Binding-site contacts:
Ligand atom C2 contacts residue ASN231 of chain 3.A at 2.5 Å.
Ligand atom C5 contacts residue ASN231 of chain 3.A at 3.7 Å.
Ligand atom C1 contacts residue ASN231 of chain 3.A at 1.4 Å.
Ligand atom N2 contacts residue ASN231 of chain 3.A at 2.9 Å (h-bond).
Ligand atom C4 contacts residue ASN231 of chain 3.A at 4.2 Å.
Ligand atom O7 contacts residue ASN231 of chain 3.A at 3.1 Å (h-bond).
Ligand atom C7 contacts residue ASN231 of chain 3.A at 3.2 Å.
Ligand atom C3 contacts residue ASN231 of chain 3.A at 3.8 Å.
Ligand atom O5 contacts residue ASN231 of chain 3.A at 2.4 Å (h-bond).
Ligand atom C8 contacts residue ASN231 of chain 3.A at 4.4 Å.

Sequence of chain 3.A:
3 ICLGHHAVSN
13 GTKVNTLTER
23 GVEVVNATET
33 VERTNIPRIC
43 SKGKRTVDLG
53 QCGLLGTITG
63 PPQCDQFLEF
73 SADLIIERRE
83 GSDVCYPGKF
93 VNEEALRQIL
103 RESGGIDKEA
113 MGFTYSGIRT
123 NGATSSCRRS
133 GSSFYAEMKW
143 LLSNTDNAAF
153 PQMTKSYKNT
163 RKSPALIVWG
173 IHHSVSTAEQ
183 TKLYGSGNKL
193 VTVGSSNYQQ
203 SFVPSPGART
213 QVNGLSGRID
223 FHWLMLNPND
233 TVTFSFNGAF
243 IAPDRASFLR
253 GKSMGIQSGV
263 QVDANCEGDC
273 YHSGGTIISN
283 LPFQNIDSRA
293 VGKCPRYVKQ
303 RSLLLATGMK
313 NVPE

This protein binds this small molecule.
Small molecule (SMILES): CC(=O)N[C@@H]1[C@@H](O)[C@H](O)[C@@H](CO)O[C@H]1O